The protein below binds the small molecule below.
Small molecule (SMILES): O=c1[nH]cc(CO)c(=O)[nH]1

Sequence of chain 1.A:
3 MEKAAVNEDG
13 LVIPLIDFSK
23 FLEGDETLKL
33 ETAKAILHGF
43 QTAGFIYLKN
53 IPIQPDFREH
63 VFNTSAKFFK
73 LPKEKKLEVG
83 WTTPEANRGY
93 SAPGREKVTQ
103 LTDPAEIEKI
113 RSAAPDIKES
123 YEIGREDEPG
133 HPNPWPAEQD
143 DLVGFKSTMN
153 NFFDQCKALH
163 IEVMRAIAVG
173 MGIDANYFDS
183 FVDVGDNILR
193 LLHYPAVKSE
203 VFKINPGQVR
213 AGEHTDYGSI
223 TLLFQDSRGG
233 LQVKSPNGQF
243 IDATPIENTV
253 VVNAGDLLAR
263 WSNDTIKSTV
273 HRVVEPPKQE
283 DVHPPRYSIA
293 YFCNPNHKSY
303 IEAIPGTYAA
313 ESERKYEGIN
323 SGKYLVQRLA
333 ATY

Binding-site contacts:
Ligand atom O3 contacts residue ARG192 of chain 1.A at 3.5 Å (salt-bridge).
Ligand atom N1 contacts residue LEU331 of chain 1.A at 3.9 Å.
Ligand atom O3 contacts residue NI1 of chain 1.E at 3.9 Å.
Ligand atom O2 contacts residue ILE190 of chain 1.A at 4.4 Å.
Ligand atom O4 contacts residue ASP218 of chain 1.A at 3.1 Å.
Ligand atom N1 contacts residue TYR219 of chain 1.A at 3.8 Å.
Ligand atom CM5 contacts residue PHE294 of chain 1.A at 4.1 Å (hydrophobic).
Ligand atom O3 contacts residue AKG1 of chain 1.F at 2.6 Å (h-bond).
Ligand atom CM5 contacts residue TYR219 of chain 1.A at 4.0 Å (hydrophobic).
Ligand atom CM5 contacts residue ASP218 of chain 1.A at 3.5 Å.
Ligand atom N1 contacts residue ARG192 of chain 1.A at 3.8 Å.
Ligand atom C5 contacts residue TYR219 of chain 1.A at 3.5 Å (hydrophobic).
Ligand atom O2 contacts residue PHE294 of chain 1.A at 3.7 Å.
Ligand atom C6 contacts residue ARG192 of chain 1.A at 3.5 Å.
Ligand atom C2 contacts residue ASN89 of chain 1.A at 4.2 Å.
Ligand atom O2 contacts residue TYR219 of chain 1.A at 4.4 Å.
Ligand atom C6 contacts residue TYR219 of chain 1.A at 3.6 Å (hydrophobic).
Ligand atom C5 contacts residue PHE294 of chain 1.A at 3.6 Å (hydrophobic).
Ligand atom O4 contacts residue TYR219 of chain 1.A at 2.7 Å (h-bond).
Ligand atom C4 contacts residue PHE294 of chain 1.A at 3.6 Å (hydrophobic).
Ligand atom C2 contacts residue TYR219 of chain 1.A at 3.8 Å (hydrophobic).
Ligand atom CM5 contacts residue AKG1 of chain 1.F at 3.7 Å.
Ligand atom O4 contacts residue GLY220 of chain 1.A at 4.3 Å.
Ligand atom C2 contacts residue LEU331 of chain 1.A at 4.1 Å (hydrophobic).
Ligand atom O4 contacts residue PHE294 of chain 1.A at 3.6 Å.
Ligand atom CM5 contacts residue THR217 of chain 1.A at 4.2 Å.
Ligand atom N1 contacts residue GLU124 of chain 1.A at 4.2 Å.
Ligand atom O3 contacts residue PHE294 of chain 1.A at 3.7 Å.
Ligand atom O2 contacts residue ASN89 of chain 1.A at 3.1 Å (h-bond).
Ligand atom O2 contacts residue LEU331 of chain 1.A at 3.9 Å.
Ligand atom O3 contacts residue HIS216 of chain 1.A at 3.5 Å.
Ligand atom C4 contacts residue TYR219 of chain 1.A at 3.3 Å (hydrophobic).
Ligand atom N3 contacts residue PHE294 of chain 1.A at 3.5 Å.
Ligand atom N3 contacts residue TYR219 of chain 1.A at 3.3 Å.
Ligand atom N1 contacts residue PHE294 of chain 1.A at 3.6 Å.
Ligand atom CM5 contacts residue HIS216 of chain 1.A at 3.7 Å.
Ligand atom C2 contacts residue PHE294 of chain 1.A at 3.5 Å (hydrophobic).
Ligand atom O3 contacts residue ASP218 of chain 1.A at 3.7 Å.
Ligand atom C6 contacts residue PHE294 of chain 1.A at 3.8 Å (hydrophobic).
Ligand atom C4 contacts residue ASP218 of chain 1.A at 4.2 Å.